This protein binds this small molecule.
Small molecule (SMILES): CC(=O)N[C@H]1[C@H](O[C@H]2[C@H](O)[C@@H](NC(C)=O)CO[C@@H]2CO)O[C@H](CO)[C@@H](O)[C@@H]1O

Sequence of chain 1.A:
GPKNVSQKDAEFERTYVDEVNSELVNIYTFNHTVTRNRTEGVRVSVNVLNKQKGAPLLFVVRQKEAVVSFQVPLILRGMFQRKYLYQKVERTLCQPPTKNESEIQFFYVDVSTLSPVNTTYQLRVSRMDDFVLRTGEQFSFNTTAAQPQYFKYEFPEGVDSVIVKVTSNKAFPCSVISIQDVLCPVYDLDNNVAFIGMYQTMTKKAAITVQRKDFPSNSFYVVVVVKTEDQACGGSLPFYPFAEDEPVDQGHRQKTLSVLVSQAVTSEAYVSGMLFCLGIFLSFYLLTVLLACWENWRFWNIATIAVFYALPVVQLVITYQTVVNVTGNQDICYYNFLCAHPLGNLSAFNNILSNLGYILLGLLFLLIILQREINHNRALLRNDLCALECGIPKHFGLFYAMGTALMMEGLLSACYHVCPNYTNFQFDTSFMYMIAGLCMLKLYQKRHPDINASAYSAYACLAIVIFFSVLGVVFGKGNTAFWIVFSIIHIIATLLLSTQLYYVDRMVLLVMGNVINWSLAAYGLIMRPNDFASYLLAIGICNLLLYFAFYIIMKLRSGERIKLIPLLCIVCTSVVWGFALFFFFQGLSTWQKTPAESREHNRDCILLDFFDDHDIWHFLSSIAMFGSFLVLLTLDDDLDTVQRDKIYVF

Binding-site contacts:
Ligand atom O5 contacts residue ASN54 of chain 1.A at 2.3 Å (h-bond).
Ligand atom C6 contacts residue GLU34 of chain 1.A at 3.6 Å.
Ligand atom C8 contacts residue GLU34 of chain 1.A at 3.3 Å.
Ligand atom C4 contacts residue ASN54 of chain 1.A at 4.2 Å.
Ligand atom N2 contacts residue GLU34 of chain 1.A at 2.9 Å (salt-bridge).
Ligand atom C8 contacts residue PHE129 of chain 1.A at 4.0 Å (hydrophobic).
Ligand atom C1 contacts residue GLU34 of chain 1.A at 3.8 Å.
Ligand atom O7 contacts residue PHE129 of chain 1.A at 4.1 Å.
Ligand atom C3 contacts residue GLU34 of chain 1.A at 4.3 Å.
Ligand atom N2 contacts residue ASN54 of chain 1.A at 3.0 Å (h-bond).
Ligand atom O6 contacts residue GLU34 of chain 1.A at 4.0 Å.
Ligand atom O7 contacts residue ASN54 of chain 1.A at 3.7 Å.
Ligand atom C7 contacts residue GLU34 of chain 1.A at 3.4 Å.
Ligand atom C1 contacts residue ASN54 of chain 1.A at 1.4 Å.
Ligand atom C4 contacts residue GLU34 of chain 1.A at 4.1 Å.
Ligand atom C7 contacts residue PHE129 of chain 1.A at 4.2 Å (hydrophobic).
Ligand atom C5 contacts residue ASN54 of chain 1.A at 3.6 Å.
Ligand atom C6 contacts residue ALA33 of chain 1.A at 4.2 Å (hydrophobic).
Ligand atom C2 contacts residue ASN54 of chain 1.A at 2.5 Å.
Ligand atom O4 contacts residue GLU34 of chain 1.A at 3.0 Å (salt-bridge).
Ligand atom O7 contacts residue GLU34 of chain 1.A at 4.5 Å.
Ligand atom C7 contacts residue ASN54 of chain 1.A at 3.5 Å.
Ligand atom C2 contacts residue GLU34 of chain 1.A at 3.8 Å.
Ligand atom C3 contacts residue ASN54 of chain 1.A at 3.8 Å.